Sequence of chain 1.B:
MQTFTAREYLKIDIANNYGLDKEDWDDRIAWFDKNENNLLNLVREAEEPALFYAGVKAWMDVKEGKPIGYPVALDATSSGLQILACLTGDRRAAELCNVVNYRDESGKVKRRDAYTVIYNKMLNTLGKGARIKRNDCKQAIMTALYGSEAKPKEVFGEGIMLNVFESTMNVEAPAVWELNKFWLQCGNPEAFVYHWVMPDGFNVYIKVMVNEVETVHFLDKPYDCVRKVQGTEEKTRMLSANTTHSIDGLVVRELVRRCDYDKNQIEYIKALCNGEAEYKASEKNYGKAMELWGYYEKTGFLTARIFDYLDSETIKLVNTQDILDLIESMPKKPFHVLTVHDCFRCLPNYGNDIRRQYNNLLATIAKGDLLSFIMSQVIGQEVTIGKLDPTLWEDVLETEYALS

The protein below binds the small molecule below.
Small molecule (SMILES): Nc1nc(=O)c2ncn([C@@H]3O[C@H](CO[P](=O)(O)O[C@H]4[C@@H](O)[C@H](n5cnc6c(=O)nc(N)[nH]c65)O[C@@H]4CO[P](=O)(O)O[C@H]4[C@@H](O)[C@H](n5ccc(=O)[nH]c5=O)O[C@@H]4CO[P](=O)(O)O[C@H]4[C@@H](O)[C@H](n5cnc6c(=O)nc(N)[nH]c65)O[C@@H]4CO[P](=O)(O)O[C@H]4[C@@H](O)[C@H](n5cnc6c(=O)nc(N)[nH]c65)O[C@@H]4CO[P](=O)(O)O[C@H]4[C@@H](O)[C@H](n5ccc(=O)[nH]c5=O)O[C@@H]4CO[P](=O)(O)O[C@H]4[C@@H](O)[C@H](n5ccc(=O)[nH]c5=O)O[C@@H]4CO)[C@@H](O)[C@H]3O)c2[nH]1

Binding-site contacts:
Ligand atom O2' contacts residue THR253 of chain 1.A at 3.4 Å.
Ligand atom N1 contacts residue GTP1 of chain 1.E at 3.7 Å.
Ligand atom O2' contacts residue VAL340 of chain 1.B at 3.3 Å.
Ligand atom N2 contacts residue ARG240 of chain 1.A at 3.5 Å (salt-bridge).
Ligand atom O2' contacts residue HIS341 of chain 1.B at 3.6 Å.
Ligand atom C4 contacts residue GTP1 of chain 1.E at 3.9 Å.
Ligand atom C2' contacts residue ASP342 of chain 1.B at 3.7 Å.
Ligand atom O3' contacts residue ASP342 of chain 1.B at 2.7 Å (salt-bridge).
Ligand atom C3' contacts residue ASP342 of chain 1.B at 3.5 Å.
Ligand atom O2' contacts residue THR66 of chain 1.A at 3.5 Å (h-bond).
Ligand atom O4' contacts residue HIS341 of chain 1.B at 3.8 Å.
Ligand atom C5 contacts residue GTP1 of chain 1.E at 3.8 Å.
Ligand atom C2' contacts residue GTP1 of chain 1.E at 3.5 Å.
Ligand atom C4' contacts residue ASP342 of chain 1.B at 3.9 Å.
Ligand atom N1 contacts residue THR66 of chain 1.A at 3.4 Å (h-bond).
Ligand atom C4' contacts residue VAL340 of chain 1.B at 3.7 Å (hydrophobic).
Ligand atom N3 contacts residue GTP1 of chain 1.E at 3.8 Å.
Ligand atom O2 contacts residue THR66 of chain 1.A at 3.1 Å (h-bond).
Ligand atom C2' contacts residue THR66 of chain 1.A at 3.7 Å.
Ligand atom O3' contacts residue LYS257 of chain 1.A at 3.7 Å.
Ligand atom O2' contacts residue ASP63 of chain 1.A at 3.7 Å.
Ligand atom C2 contacts residue THR66 of chain 1.A at 3.3 Å.
Ligand atom N7 contacts residue MG1 of chain 1.G at 3.9 Å.
Ligand atom C4' contacts residue GLY252 of chain 1.A at 3.1 Å.
Ligand atom O4' contacts residue GLY252 of chain 1.A at 3.6 Å.
Ligand atom O6 contacts residue MG1 of chain 1.G at 3.8 Å.
Ligand atom C5' contacts residue GLY252 of chain 1.A at 3.3 Å.
Ligand atom O2' contacts residue ASP342 of chain 1.B at 2.9 Å (salt-bridge).
Ligand atom O6 contacts residue GTP1 of chain 1.E at 3.8 Å.
Ligand atom O2' contacts residue ARG240 of chain 1.A at 3.3 Å (salt-bridge).
Ligand atom N3 contacts residue ARG240 of chain 1.A at 3.0 Å (salt-bridge).
Ligand atom C6 contacts residue GTP1 of chain 1.E at 3.8 Å.
Ligand atom C1' contacts residue THR66 of chain 1.A at 3.2 Å.
Ligand atom C1' contacts residue ARG240 of chain 1.A at 3.8 Å.
Ligand atom O6 contacts residue MG1 of chain 1.H at 3.9 Å.
Ligand atom N2 contacts residue HIS245 of chain 1.B at 3.6 Å.
Ligand atom C2 contacts residue ARG240 of chain 1.A at 3.7 Å.
Ligand atom O2' contacts residue GLY252 of chain 1.A at 3.7 Å.
Ligand atom O2' contacts residue GLY252 of chain 1.A at 3.9 Å.
Ligand atom C2' contacts residue ARG240 of chain 1.A at 3.9 Å.

Sequence of chain 1.A:
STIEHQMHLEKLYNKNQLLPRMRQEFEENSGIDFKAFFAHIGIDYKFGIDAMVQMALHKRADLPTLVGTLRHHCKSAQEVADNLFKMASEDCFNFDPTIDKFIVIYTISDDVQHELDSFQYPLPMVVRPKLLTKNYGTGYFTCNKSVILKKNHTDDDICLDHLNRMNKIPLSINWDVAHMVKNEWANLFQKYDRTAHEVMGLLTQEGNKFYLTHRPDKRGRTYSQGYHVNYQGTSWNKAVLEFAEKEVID